Sequence of chain 51.C:
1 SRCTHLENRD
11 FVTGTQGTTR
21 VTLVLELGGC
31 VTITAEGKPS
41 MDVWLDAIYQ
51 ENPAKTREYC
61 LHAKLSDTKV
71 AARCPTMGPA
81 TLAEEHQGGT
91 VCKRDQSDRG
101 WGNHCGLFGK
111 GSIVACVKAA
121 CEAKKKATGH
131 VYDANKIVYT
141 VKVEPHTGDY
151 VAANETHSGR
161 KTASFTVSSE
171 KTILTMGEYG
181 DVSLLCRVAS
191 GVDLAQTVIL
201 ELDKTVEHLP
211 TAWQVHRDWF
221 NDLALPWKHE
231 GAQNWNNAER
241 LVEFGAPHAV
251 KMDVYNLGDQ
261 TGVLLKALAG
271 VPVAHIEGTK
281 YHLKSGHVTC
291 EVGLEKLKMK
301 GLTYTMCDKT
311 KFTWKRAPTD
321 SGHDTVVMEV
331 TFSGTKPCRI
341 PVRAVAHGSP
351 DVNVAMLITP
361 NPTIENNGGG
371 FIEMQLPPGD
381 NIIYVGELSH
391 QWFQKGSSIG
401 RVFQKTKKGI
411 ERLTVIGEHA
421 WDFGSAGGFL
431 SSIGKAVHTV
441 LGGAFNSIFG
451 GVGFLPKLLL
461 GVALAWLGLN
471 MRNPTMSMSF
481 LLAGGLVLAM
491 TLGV

A protein and the small-molecule ligand that binds it are described below.
Small molecule (SMILES): CC(=O)N[C@H]1[C@H](O[C@H]2[C@H](O)[C@@H](NC(C)=O)CO[C@@H]2CO[C@@H]2O[C@@H](C)[C@@H](O)[C@@H](O)[C@@H]2O)O[C@H](CO)[C@@H](O)[C@@H]1O

Binding-site contacts:
Ligand atom C8 contacts residue GLU155 of chain 51.C at 3.6 Å.
Ligand atom C8 contacts residue HIS104 of chain 48.C at 3.9 Å.
Ligand atom N2 contacts residue ASN154 of chain 51.C at 2.8 Å (h-bond).
Ligand atom C6 contacts residue HIS104 of chain 48.C at 3.3 Å.
Ligand atom O5 contacts residue ASN154 of chain 51.C at 2.4 Å (h-bond).
Ligand atom O5 contacts residue HIS104 of chain 48.C at 4.0 Å.
Ligand atom C5 contacts residue ASN154 of chain 51.C at 3.7 Å.
Ligand atom C5 contacts residue ASN154 of chain 51.C at 4.3 Å.
Ligand atom O6 contacts residue HIS104 of chain 48.C at 4.4 Å.
Ligand atom O7 contacts residue ASN154 of chain 51.C at 3.2 Å (h-bond).
Ligand atom C2 contacts residue ASN154 of chain 51.C at 2.4 Å.
Ligand atom C3 contacts residue ASN154 of chain 51.C at 3.8 Å.
Ligand atom C5 contacts residue HIS104 of chain 48.C at 3.1 Å.
Ligand atom C1 contacts residue HIS104 of chain 48.C at 3.6 Å.
Ligand atom C7 contacts residue GLU155 of chain 51.C at 4.2 Å.
Ligand atom C7 contacts residue ASN154 of chain 51.C at 3.4 Å.
Ligand atom C6 contacts residue ASN154 of chain 51.C at 3.8 Å.
Ligand atom O5 contacts residue HIS104 of chain 48.C at 2.9 Å.
Ligand atom O7 contacts residue GLU155 of chain 51.C at 3.8 Å.
Ligand atom C1 contacts residue HIS104 of chain 48.C at 4.3 Å.
Ligand atom C1 contacts residue ASN154 of chain 51.C at 1.4 Å.
Ligand atom C4 contacts residue ASN154 of chain 51.C at 4.3 Å.
Ligand atom C8 contacts residue ASN154 of chain 51.C at 3.6 Å.

Sequence of chain 48.C:
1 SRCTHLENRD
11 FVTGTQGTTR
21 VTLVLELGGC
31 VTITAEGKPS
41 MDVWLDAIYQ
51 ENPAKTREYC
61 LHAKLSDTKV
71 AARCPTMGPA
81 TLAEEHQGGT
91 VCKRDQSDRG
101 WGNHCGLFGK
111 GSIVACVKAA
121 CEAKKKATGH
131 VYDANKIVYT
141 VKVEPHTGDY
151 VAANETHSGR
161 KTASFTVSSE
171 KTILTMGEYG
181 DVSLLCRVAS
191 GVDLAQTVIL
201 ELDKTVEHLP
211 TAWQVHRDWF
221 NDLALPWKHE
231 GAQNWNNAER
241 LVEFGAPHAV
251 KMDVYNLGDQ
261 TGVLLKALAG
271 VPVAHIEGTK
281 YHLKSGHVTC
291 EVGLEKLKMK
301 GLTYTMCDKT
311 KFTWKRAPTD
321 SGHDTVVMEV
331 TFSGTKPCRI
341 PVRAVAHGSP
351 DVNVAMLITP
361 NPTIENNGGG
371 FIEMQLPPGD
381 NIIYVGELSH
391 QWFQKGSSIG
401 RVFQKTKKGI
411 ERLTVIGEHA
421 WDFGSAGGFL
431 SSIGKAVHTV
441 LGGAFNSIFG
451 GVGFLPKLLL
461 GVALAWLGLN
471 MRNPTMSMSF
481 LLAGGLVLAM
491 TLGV